This small molecule binds to this protein.
Small molecule (SMILES): CC(=O)[C@H]1O[C@@H](OC2=CCC(/C=C(\C)C(=O)N[C@@H]3[C@H](O)[C@@H](O)[C@H]4OCO[C@H]4[C@@H]3O)=CC2=O)[C@@H](O)[C@@H]1O

Binding-site contacts:
Ligand atom C7 contacts residue TEL1 of chain 1.GQA at 4.4 Å.
Ligand atom O2 contacts residue TEL1 of chain 1.GQA at 3.6 Å.
Ligand atom C8 contacts residue TEL1 of chain 1.GQA at 4.1 Å.
Ligand atom O9 contacts residue MG1 of chain 1.YPA at 3.5 Å.
Ligand atom C23 contacts residue MG1 of chain 1.YPA at 4.2 Å.
Ligand atom O6 contacts residue TEL1 of chain 1.GQA at 3.3 Å.
Ligand atom C11 contacts residue TEL1 of chain 1.GQA at 3.6 Å.
Ligand atom C13 contacts residue TEL1 of chain 1.GQA at 3.8 Å.